Sequence of chain 1.A:
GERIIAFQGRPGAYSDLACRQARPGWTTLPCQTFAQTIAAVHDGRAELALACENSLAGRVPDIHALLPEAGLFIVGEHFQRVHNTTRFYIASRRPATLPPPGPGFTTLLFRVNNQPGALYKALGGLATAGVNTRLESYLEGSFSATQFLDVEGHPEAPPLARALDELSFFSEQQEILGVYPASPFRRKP

Sequence of chain 1.B:
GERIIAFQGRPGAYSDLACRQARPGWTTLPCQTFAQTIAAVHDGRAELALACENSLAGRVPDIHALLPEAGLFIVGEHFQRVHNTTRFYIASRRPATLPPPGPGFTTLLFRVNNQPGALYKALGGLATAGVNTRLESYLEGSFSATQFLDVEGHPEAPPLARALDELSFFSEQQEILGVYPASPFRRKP

Binding-site contacts:
Ligand atom CE1 contacts residue PHE239 of chain 1.B at 3.7 Å (hydrophobic).
Ligand atom CD1 contacts residue PHE239 of chain 1.B at 3.7 Å (hydrophobic).
Ligand atom CE2 contacts residue ARG224 of chain 1.A at 3.7 Å.
Ligand atom OXT contacts residue GLY206 of chain 1.B at 3.6 Å (h-bond).
Ligand atom CZ contacts residue LEU225 of chain 1.A at 3.8 Å (hydrophobic).
Ligand atom O contacts residue MSE222 of chain 1.A at 3.0 Å (h-bond).
Ligand atom CG contacts residue PHE239 of chain 1.B at 3.8 Å (hydrophobic).
Ligand atom CD1 contacts residue MSE222 of chain 1.A at 3.7 Å.
Ligand atom CA contacts residue MSE222 of chain 1.A at 3.9 Å.
Ligand atom OXT contacts residue MSE222 of chain 1.A at 3.9 Å.
Ligand atom O contacts residue GLN204 of chain 1.B at 3.8 Å.
Ligand atom CE2 contacts residue THR237 of chain 1.B at 3.9 Å.
Ligand atom CZ contacts residue ARG224 of chain 1.A at 3.7 Å.
Ligand atom CE2 contacts residue MSE222 of chain 1.A at 3.7 Å.
Ligand atom CD2 contacts residue THR237 of chain 1.B at 3.6 Å.
Ligand atom C contacts residue GLN204 of chain 1.B at 3.2 Å.
Ligand atom CE2 contacts residue PHE239 of chain 1.B at 3.8 Å (hydrophobic).
Ligand atom CD2 contacts residue MSE222 of chain 1.A at 3.5 Å.
Ligand atom CB contacts residue ASN202 of chain 1.B at 3.7 Å.
Ligand atom N contacts residue MSE222 of chain 1.A at 2.7 Å (h-bond).
Ligand atom CZ contacts residue PHE239 of chain 1.B at 3.7 Å (hydrophobic).
Ligand atom CA contacts residue ASN202 of chain 1.B at 3.6 Å.
Ligand atom CA contacts residue GLN204 of chain 1.B at 3.2 Å.
Ligand atom CZ contacts residue THR223 of chain 1.A at 4.0 Å.
Ligand atom CA contacts residue ASN221 of chain 1.A at 3.8 Å.
Ligand atom N contacts residue ASN203 of chain 1.B at 3.4 Å (h-bond).
Ligand atom CE1 contacts residue MSE222 of chain 1.A at 3.6 Å.
Ligand atom CE2 contacts residue THR223 of chain 1.A at 3.5 Å.
Ligand atom N contacts residue GLN204 of chain 1.B at 3.8 Å.
Ligand atom N contacts residue ASN221 of chain 1.A at 2.9 Å (h-bond).
Ligand atom CE1 contacts residue LEU208 of chain 1.B at 4.0 Å (hydrophobic).
Ligand atom OXT contacts residue LEU208 of chain 1.B at 3.0 Å (h-bond).
Ligand atom CD2 contacts residue PHE239 of chain 1.B at 3.9 Å (hydrophobic).
Ligand atom CG contacts residue MSE222 of chain 1.A at 3.8 Å.
Ligand atom CB contacts residue VAL201 of chain 1.B at 3.7 Å (hydrophobic).
Ligand atom OXT contacts residue GLN204 of chain 1.B at 3.4 Å (h-bond).
Ligand atom OXT contacts residue ALA207 of chain 1.B at 3.2 Å (h-bond).
Ligand atom O contacts residue ASN221 of chain 1.A at 3.7 Å.
Ligand atom CD1 contacts residue LEU208 of chain 1.B at 3.7 Å (hydrophobic).
Ligand atom CZ contacts residue MSE222 of chain 1.A at 3.9 Å.

This protein binds this small molecule.
Small molecule (SMILES): N[C@@H](Cc1ccccc1)C(=O)O